Binding-site contacts:
Ligand atom C1 contacts residue SER415 of chain 1.H at 4.1 Å.
Ligand atom O4 contacts residue VAL414 of chain 1.H at 3.9 Å.
Ligand atom C3 contacts residue SER415 of chain 1.H at 4.0 Å.
Ligand atom C8 contacts residue LEU231 of chain 1.H at 3.8 Å (hydrophobic).
Ligand atom O6 contacts residue GLY348 of chain 1.H at 4.2 Å.
Ligand atom C6 contacts residue SER179 of chain 1.H at 3.9 Å.
Ligand atom C2 contacts residue ASN232 of chain 1.H at 3.4 Å.
Ligand atom O6 contacts residue GLU181 of chain 1.H at 3.1 Å (salt-bridge).
Ligand atom C2 contacts residue VAL414 of chain 1.H at 4.0 Å (hydrophobic).
Ligand atom O7 contacts residue PRO182 of chain 1.H at 4.3 Å.
Ligand atom C7 contacts residue ASN232 of chain 1.H at 3.2 Å.
Ligand atom N2 contacts residue VAL414 of chain 1.H at 4.3 Å.
Ligand atom C6 contacts residue GLU181 of chain 1.H at 3.9 Å.
Ligand atom O5 contacts residue VAL414 of chain 1.H at 4.2 Å.
Ligand atom N2 contacts residue SER415 of chain 1.H at 2.9 Å (h-bond).
Ligand atom O5 contacts residue ASN232 of chain 1.H at 4.5 Å.
Ligand atom N2 contacts residue ASN232 of chain 1.H at 2.8 Å (h-bond).
Ligand atom C1 contacts residue ASN232 of chain 1.H at 3.3 Å.
Ligand atom C2 contacts residue SER415 of chain 1.H at 3.8 Å.
Ligand atom O6 contacts residue ASN37 of chain 1.H at 4.3 Å.
Ligand atom C1 contacts residue VAL414 of chain 1.H at 3.8 Å (hydrophobic).
Ligand atom O6 contacts residue SER179 of chain 1.H at 3.3 Å.
Ligand atom C4 contacts residue VAL414 of chain 1.H at 3.9 Å (hydrophobic).
Ligand atom O3 contacts residue VAL414 of chain 1.H at 4.4 Å.
Ligand atom O4 contacts residue GLU181 of chain 1.H at 4.2 Å.
Ligand atom C8 contacts residue SER415 of chain 1.H at 3.5 Å.
Ligand atom C8 contacts residue ASN232 of chain 1.H at 3.5 Å.
Ligand atom C5 contacts residue VAL414 of chain 1.H at 3.6 Å (hydrophobic).
Ligand atom C5 contacts residue GLU181 of chain 1.H at 3.9 Å.
Ligand atom C6 contacts residue GLY348 of chain 1.H at 4.1 Å.
Ligand atom C7 contacts residue SER415 of chain 1.H at 3.6 Å.
Ligand atom O4 contacts residue ASN37 of chain 1.H at 3.3 Å (h-bond).
Ligand atom O4 contacts residue GLN408 of chain 1.H at 4.4 Å.
Ligand atom O7 contacts residue ASN232 of chain 1.H at 4.0 Å.
Ligand atom C3 contacts residue VAL414 of chain 1.H at 3.4 Å (hydrophobic).

This small molecule binds to this protein.
Small molecule (SMILES): CC(=O)N[C@H]1[C@H](O[C@H]2[C@H](O)[C@@H](NC(C)=O)CO[C@@H]2CO)O[C@H](CO)[C@@H](O[C@@H]2O[C@H](CO[C@H]3O[C@H](CO)[C@@H](O)[C@H](O)[C@@H]3O)[C@@H](O)[C@H](O[C@H]3O[C@H](CO)[C@@H](O)[C@H](O)[C@@H]3O[C@H]3O[C@H](CO)[C@@H](O)[C@H](O)[C@@H]3O)[C@@H]2O)[C@@H]1O

Sequence of chain 1.H:
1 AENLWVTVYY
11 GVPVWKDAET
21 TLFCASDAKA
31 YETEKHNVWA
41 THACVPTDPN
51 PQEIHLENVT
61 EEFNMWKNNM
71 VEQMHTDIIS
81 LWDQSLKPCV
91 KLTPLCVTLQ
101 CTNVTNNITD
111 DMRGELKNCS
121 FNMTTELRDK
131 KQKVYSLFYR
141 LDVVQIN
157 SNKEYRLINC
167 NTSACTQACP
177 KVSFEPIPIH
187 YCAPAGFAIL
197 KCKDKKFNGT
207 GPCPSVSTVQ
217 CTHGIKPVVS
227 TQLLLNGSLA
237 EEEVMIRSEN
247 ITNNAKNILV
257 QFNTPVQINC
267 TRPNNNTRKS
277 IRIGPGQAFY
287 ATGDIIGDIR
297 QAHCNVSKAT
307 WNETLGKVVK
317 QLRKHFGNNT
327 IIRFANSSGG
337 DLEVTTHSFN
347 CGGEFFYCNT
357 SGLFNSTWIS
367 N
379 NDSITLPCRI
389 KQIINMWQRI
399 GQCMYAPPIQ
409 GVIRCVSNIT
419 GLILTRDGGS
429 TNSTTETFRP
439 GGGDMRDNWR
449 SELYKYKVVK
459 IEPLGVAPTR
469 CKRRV